Sequence of chain 1.A:
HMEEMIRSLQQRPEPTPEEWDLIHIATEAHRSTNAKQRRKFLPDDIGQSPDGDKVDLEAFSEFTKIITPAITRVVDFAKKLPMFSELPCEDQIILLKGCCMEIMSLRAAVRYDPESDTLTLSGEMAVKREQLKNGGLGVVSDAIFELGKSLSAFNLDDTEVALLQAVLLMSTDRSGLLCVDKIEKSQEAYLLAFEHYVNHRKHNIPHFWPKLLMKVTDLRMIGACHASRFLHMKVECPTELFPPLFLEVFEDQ

A small-molecule ligand and the protein it binds are described below.
Small molecule (SMILES): CC(C)c1cc(Oc2c(Cl)cc(CC(=O)O)cc2Cl)ccc1O

Binding-site contacts:
Ligand atom C8 contacts residue LEU147 of chain 1.A at 3.6 Å (hydrophobic).
Ligand atom C09 contacts residue LEU131 of chain 1.A at 3.8 Å (hydrophobic).
Ligand atom O2 contacts residue LEU142 of chain 1.A at 3.9 Å.
Ligand atom C12 contacts residue MET111 of chain 1.A at 3.7 Å (hydrophobic).
Ligand atom C8 contacts residue ILE77 of chain 1.A at 3.8 Å (hydrophobic).
Ligand atom C18 contacts residue GLY145 of chain 1.A at 3.2 Å.
Ligand atom O3 contacts residue LEU131 of chain 1.A at 3.4 Å.
Ligand atom C15 contacts residue SER132 of chain 1.A at 3.3 Å.
Ligand atom O1 contacts residue MET243 of chain 1.A at 3.6 Å.
Ligand atom CL5 contacts residue ILE77 of chain 1.A at 3.8 Å.
Ligand atom C14 contacts residue MET243 of chain 1.A at 3.8 Å (hydrophobic).
Ligand atom O1 contacts residue HIS236 of chain 1.A at 2.5 Å (h-bond).
Ligand atom C11 contacts residue ALA118 of chain 1.A at 3.9 Å (hydrophobic).
Ligand atom C10 contacts residue LEU147 of chain 1.A at 3.9 Å (hydrophobic).
Ligand atom CL5 contacts residue PHE73 of chain 1.A at 3.7 Å.
Ligand atom O4 contacts residue ARG83 of chain 1.A at 3.3 Å (salt-bridge).
Ligand atom O3 contacts residue SER132 of chain 1.A at 2.7 Å (h-bond).
Ligand atom CL5 contacts residue ILE76 of chain 1.A at 3.8 Å.
Ligand atom C10 contacts residue HIS236 of chain 1.A at 3.3 Å.
Ligand atom O1 contacts residue PHE256 of chain 1.A at 3.2 Å.
Ligand atom O4 contacts residue ALA80 of chain 1.A at 3.5 Å.
Ligand atom C8 contacts residue HIS236 of chain 1.A at 3.3 Å.
Ligand atom CL6 contacts residue ILE154 of chain 1.A at 3.5 Å.
Ligand atom C10 contacts residue ILE77 of chain 1.A at 3.5 Å (hydrophobic).
Ligand atom C16 contacts residue PHE70 of chain 1.A at 3.8 Å (hydrophobic).
Ligand atom C16 contacts residue PHE256 of chain 1.A at 3.9 Å (hydrophobic).
Ligand atom O3 contacts residue THR130 of chain 1.A at 3.8 Å.
Ligand atom C12 contacts residue MET114 of chain 1.A at 3.8 Å (hydrophobic).
Ligand atom C10 contacts residue MET111 of chain 1.A at 3.7 Å (hydrophobic).
Ligand atom C13 contacts residue MET114 of chain 1.A at 3.2 Å (hydrophobic).
Ligand atom C07 contacts residue LEU131 of chain 1.A at 3.8 Å (hydrophobic).
Ligand atom C01 contacts residue MET114 of chain 1.A at 3.7 Å (hydrophobic).
Ligand atom C11 contacts residue MET114 of chain 1.A at 3.1 Å (hydrophobic).
Ligand atom C18 contacts residue PHE73 of chain 1.A at 3.9 Å (hydrophobic).
Ligand atom C2 contacts residue ILE77 of chain 1.A at 3.8 Å (hydrophobic).
Ligand atom C12 contacts residue ILE77 of chain 1.A at 3.5 Å (hydrophobic).
Ligand atom C16 contacts residue THR74 of chain 1.A at 3.5 Å.
Ligand atom O4 contacts residue SER132 of chain 1.A at 3.5 Å (h-bond).
Ligand atom C6 contacts residue LEU147 of chain 1.A at 3.7 Å (hydrophobic).
Ligand atom C03 contacts residue ALA80 of chain 1.A at 3.8 Å (hydrophobic).